A small-molecule ligand and the protein it binds are described below.
Small molecule (SMILES): CC(=O)N[C@H]1[C@H](O[C@H]2[C@H](O[C@@H]3O[C@@H](C)[C@@H](O)[C@@H](O)[C@@H]3O)[C@@H](NC(C)=O)CO[C@@H]2CO)O[C@H](CO)[C@@H](O)[C@@H]1O

Sequence of chain 1.B:
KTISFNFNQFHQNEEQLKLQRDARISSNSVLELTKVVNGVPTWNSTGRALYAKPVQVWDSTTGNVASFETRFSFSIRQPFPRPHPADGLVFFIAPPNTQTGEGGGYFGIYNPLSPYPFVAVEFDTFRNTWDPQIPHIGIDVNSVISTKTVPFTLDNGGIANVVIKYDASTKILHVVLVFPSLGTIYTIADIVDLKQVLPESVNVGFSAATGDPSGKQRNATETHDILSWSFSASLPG

Binding-site contacts:
Ligand atom C7 contacts residue PRO213 of chain 1.B at 4.3 Å (hydrophobic).
Ligand atom C2 contacts residue ASN44 of chain 1.B at 2.4 Å.
Ligand atom O7 contacts residue TRP43 of chain 1.B at 4.3 Å.
Ligand atom O7 contacts residue ASN44 of chain 1.B at 3.5 Å (h-bond).
Ligand atom O6 contacts residue ARG21 of chain 1.B at 3.9 Å.
Ligand atom N2 contacts residue PRO213 of chain 1.B at 4.2 Å.
Ligand atom O5 contacts residue ASN44 of chain 1.B at 2.4 Å (h-bond).
Ligand atom C3 contacts residue ASN44 of chain 1.B at 3.8 Å.
Ligand atom C8 contacts residue TRP43 of chain 1.B at 4.0 Å (hydrophobic).
Ligand atom C4 contacts residue ASN44 of chain 1.B at 4.2 Å.
Ligand atom N2 contacts residue ASN44 of chain 1.B at 2.9 Å (h-bond).
Ligand atom C8 contacts residue ASN44 of chain 1.B at 4.4 Å.
Ligand atom C1 contacts residue ASN44 of chain 1.B at 1.4 Å.
Ligand atom C7 contacts residue ASN44 of chain 1.B at 3.3 Å.
Ligand atom C5 contacts residue ASN44 of chain 1.B at 3.6 Å.
Ligand atom C8 contacts residue PRO213 of chain 1.B at 3.9 Å (hydrophobic).